Binding-site contacts:
Ligand atom N2 contacts residue THR74 of chain 1.A at 3.6 Å.
Ligand atom O6 contacts residue ASN72 of chain 1.A at 4.2 Å.
Ligand atom C7 contacts residue THR74 of chain 1.A at 4.3 Å.
Ligand atom O6 contacts residue LYS8 of chain 1.A at 3.4 Å.
Ligand atom O5 contacts residue ASN72 of chain 1.A at 2.4 Å (h-bond).
Ligand atom C5 contacts residue ASN72 of chain 1.A at 3.7 Å.
Ligand atom C7 contacts residue ASN72 of chain 1.A at 4.1 Å.
Ligand atom C1 contacts residue THR74 of chain 1.A at 3.2 Å.
Ligand atom C2 contacts residue THR74 of chain 1.A at 4.0 Å.
Ligand atom O5 contacts residue VAL75 of chain 1.A at 4.1 Å.
Ligand atom C2 contacts residue ASN72 of chain 1.A at 2.6 Å.
Ligand atom N2 contacts residue ASN72 of chain 1.A at 3.0 Å (h-bond).
Ligand atom C3 contacts residue ASN72 of chain 1.A at 3.9 Å.
Ligand atom C7 contacts residue LEU73 of chain 1.A at 4.4 Å (hydrophobic).
Ligand atom O5 contacts residue LYS8 of chain 1.A at 4.2 Å.
Ligand atom C8 contacts residue LEU73 of chain 1.A at 3.7 Å (hydrophobic).
Ligand atom C3 contacts residue THR74 of chain 1.A at 4.5 Å.
Ligand atom C8 contacts residue THR74 of chain 1.A at 4.0 Å.
Ligand atom O5 contacts residue THR74 of chain 1.A at 4.1 Å.
Ligand atom C6 contacts residue LYS8 of chain 1.A at 3.7 Å.
Ligand atom C4 contacts residue ASN72 of chain 1.A at 4.3 Å.
Ligand atom C1 contacts residue VAL75 of chain 1.A at 4.0 Å (hydrophobic).
Ligand atom N2 contacts residue LEU73 of chain 1.A at 4.3 Å.
Ligand atom C1 contacts residue ASN72 of chain 1.A at 1.4 Å.

The small molecule below binds the protein below.
Small molecule (SMILES): CC(=O)N[C@@H]1[C@@H](O)[C@H](O)[C@@H](CO)O[C@H]1O

Sequence of chain 1.A:
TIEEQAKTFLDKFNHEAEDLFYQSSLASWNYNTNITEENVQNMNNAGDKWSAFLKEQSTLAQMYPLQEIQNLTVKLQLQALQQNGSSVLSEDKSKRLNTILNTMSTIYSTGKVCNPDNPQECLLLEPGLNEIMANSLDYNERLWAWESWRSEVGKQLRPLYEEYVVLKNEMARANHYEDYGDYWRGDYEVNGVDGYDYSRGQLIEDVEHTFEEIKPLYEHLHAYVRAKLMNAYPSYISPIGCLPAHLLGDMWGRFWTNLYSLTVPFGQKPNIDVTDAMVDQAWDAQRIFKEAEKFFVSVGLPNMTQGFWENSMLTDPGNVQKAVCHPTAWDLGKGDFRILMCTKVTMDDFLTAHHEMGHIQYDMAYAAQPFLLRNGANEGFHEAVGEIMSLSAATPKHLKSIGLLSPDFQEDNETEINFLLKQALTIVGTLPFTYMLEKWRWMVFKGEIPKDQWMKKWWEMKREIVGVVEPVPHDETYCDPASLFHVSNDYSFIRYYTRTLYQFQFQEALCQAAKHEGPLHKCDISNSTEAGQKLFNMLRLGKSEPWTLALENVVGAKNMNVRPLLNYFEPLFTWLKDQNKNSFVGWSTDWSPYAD